A protein and the small-molecule ligand that binds it are described below.
Small molecule (SMILES): CC(=O)N[C@H]1[C@H](O[C@H]2[C@H](O)[C@@H](NC(C)=O)CO[C@@H]2CO)O[C@H](CO)[C@@H](O)[C@@H]1O

Binding-site contacts:
Ligand atom C2 contacts residue ASN12 of chain 15.M at 3.3 Å.
Ligand atom O5 contacts residue ASN12 of chain 15.M at 2.8 Å (h-bond).
Ligand atom C1 contacts residue ASN12 of chain 15.M at 2.2 Å.
Ligand atom C5 contacts residue ASN12 of chain 15.M at 4.2 Å.
Ligand atom N2 contacts residue ASN12 of chain 15.M at 3.8 Å.
Ligand atom C7 contacts residue ASN12 of chain 15.M at 3.9 Å.
Ligand atom O7 contacts residue ASN12 of chain 15.M at 3.6 Å.

Sequence of chain 15.M:
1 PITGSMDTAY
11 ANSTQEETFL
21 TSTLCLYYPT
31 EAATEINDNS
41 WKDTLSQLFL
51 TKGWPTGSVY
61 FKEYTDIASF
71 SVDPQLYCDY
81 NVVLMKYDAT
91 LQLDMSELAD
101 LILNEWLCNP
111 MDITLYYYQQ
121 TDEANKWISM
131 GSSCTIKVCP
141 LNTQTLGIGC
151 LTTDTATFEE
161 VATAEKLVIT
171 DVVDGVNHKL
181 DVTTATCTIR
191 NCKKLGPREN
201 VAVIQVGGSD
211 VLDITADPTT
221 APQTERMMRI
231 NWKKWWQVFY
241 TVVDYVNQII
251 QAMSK